Sequence of chain 1.A:
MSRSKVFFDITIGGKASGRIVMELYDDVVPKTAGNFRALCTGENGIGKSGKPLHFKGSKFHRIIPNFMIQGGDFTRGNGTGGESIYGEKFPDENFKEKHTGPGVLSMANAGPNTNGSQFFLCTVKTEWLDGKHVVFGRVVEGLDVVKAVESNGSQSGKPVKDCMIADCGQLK

A small-molecule ligand and the protein it binds are described below.
Small molecule (SMILES): O=C(O)[C@@H]1CCCN1

Binding-site contacts:
Ligand atom CB contacts residue LEU129 of chain 1.A at 4.1 Å (hydrophobic).
Ligand atom OXT contacts residue SER1 of chain 1.B at 4.5 Å.
Ligand atom C contacts residue SER1 of chain 1.B at 3.3 Å.
Ligand atom CD contacts residue PHE120 of chain 1.A at 3.5 Å (hydrophobic).
Ligand atom CG contacts residue GLN70 of chain 1.A at 3.9 Å.
Ligand atom CB contacts residue SER1 of chain 1.B at 3.6 Å.
Ligand atom CG contacts residue LEU129 of chain 1.A at 4.0 Å (hydrophobic).
Ligand atom CA contacts residue SER1 of chain 1.B at 2.5 Å.
Ligand atom N contacts residue GLN70 of chain 1.A at 3.8 Å.
Ligand atom CD contacts residue GLN70 of chain 1.A at 3.5 Å.
Ligand atom CD contacts residue SER1 of chain 1.B at 2.4 Å.
Ligand atom OXT contacts residue ARG62 of chain 1.A at 2.9 Å (salt-bridge).
Ligand atom C contacts residue GLN70 of chain 1.A at 3.9 Å.
Ligand atom N contacts residue HIS133 of chain 1.A at 3.7 Å.
Ligand atom CD contacts residue ALA108 of chain 1.A at 4.4 Å (hydrophobic).
Ligand atom O contacts residue GLN70 of chain 1.A at 3.0 Å (h-bond).
Ligand atom CG contacts residue PHE120 of chain 1.A at 3.8 Å (hydrophobic).
Ligand atom C contacts residue ARG62 of chain 1.A at 3.6 Å.
Ligand atom CG contacts residue PHE67 of chain 1.A at 4.1 Å (hydrophobic).
Ligand atom N contacts residue SER1 of chain 1.B at 1.4 Å.
Ligand atom O contacts residue ARG62 of chain 1.A at 2.9 Å (salt-bridge).
Ligand atom OXT contacts residue MET68 of chain 1.A at 4.5 Å.
Ligand atom CA contacts residue GLN70 of chain 1.A at 4.4 Å.
Ligand atom CB contacts residue PHE67 of chain 1.A at 3.5 Å (hydrophobic).
Ligand atom O contacts residue MET68 of chain 1.A at 4.1 Å.
Ligand atom C contacts residue MET68 of chain 1.A at 4.5 Å (hydrophobic).
Ligand atom CG contacts residue MET68 of chain 1.A at 4.3 Å (hydrophobic).
Ligand atom OXT contacts residue PHE67 of chain 1.A at 3.9 Å.
Ligand atom CD contacts residue HIS133 of chain 1.A at 3.7 Å.
Ligand atom CG contacts residue SER1 of chain 1.B at 3.6 Å.
Ligand atom O contacts residue SER1 of chain 1.B at 3.3 Å.